Sequence of chain 1.A:
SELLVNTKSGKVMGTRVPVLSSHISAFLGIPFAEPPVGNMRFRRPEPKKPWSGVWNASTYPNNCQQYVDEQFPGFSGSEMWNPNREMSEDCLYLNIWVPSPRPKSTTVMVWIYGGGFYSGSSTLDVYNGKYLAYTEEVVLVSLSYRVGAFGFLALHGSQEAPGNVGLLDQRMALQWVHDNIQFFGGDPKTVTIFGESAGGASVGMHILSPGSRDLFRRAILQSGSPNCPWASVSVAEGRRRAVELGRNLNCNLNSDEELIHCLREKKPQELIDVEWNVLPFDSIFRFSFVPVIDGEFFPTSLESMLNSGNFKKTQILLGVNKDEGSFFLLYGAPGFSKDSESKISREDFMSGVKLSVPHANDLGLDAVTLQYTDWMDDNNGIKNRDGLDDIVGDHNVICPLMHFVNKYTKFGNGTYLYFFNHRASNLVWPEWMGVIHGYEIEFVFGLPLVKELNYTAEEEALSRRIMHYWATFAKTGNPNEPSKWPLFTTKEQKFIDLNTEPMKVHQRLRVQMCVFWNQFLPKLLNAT

Binding-site contacts:
Ligand atom C1 contacts residue ASN59 of chain 1.A at 1.5 Å.
Ligand atom C8 contacts residue ASN59 of chain 1.A at 4.3 Å.
Ligand atom O7 contacts residue ASN59 of chain 1.A at 2.9 Å (h-bond).
Ligand atom O5 contacts residue SER61 of chain 1.A at 4.3 Å.
Ligand atom C5 contacts residue ASN59 of chain 1.A at 3.7 Å.
Ligand atom O5 contacts residue ASN59 of chain 1.A at 2.4 Å (h-bond).
Ligand atom C3 contacts residue ASN59 of chain 1.A at 3.8 Å.
Ligand atom N2 contacts residue ASN59 of chain 1.A at 2.9 Å (h-bond).
Ligand atom N2 contacts residue SER61 of chain 1.A at 4.4 Å.
Ligand atom C2 contacts residue SER61 of chain 1.A at 4.4 Å.
Ligand atom C7 contacts residue ASN59 of chain 1.A at 3.1 Å.
Ligand atom C4 contacts residue ASN59 of chain 1.A at 4.3 Å.
Ligand atom C1 contacts residue SER61 of chain 1.A at 3.5 Å.
Ligand atom C5 contacts residue THR62 of chain 1.A at 4.4 Å.
Ligand atom C2 contacts residue ASN59 of chain 1.A at 2.5 Å.
Ligand atom C5 contacts residue SER61 of chain 1.A at 4.4 Å.
Ligand atom C6 contacts residue THR62 of chain 1.A at 4.3 Å.

This small molecule binds to this protein.
Small molecule (SMILES): CC(=O)N[C@@H]1[C@@H](O)[C@H](O)[C@@H](CO)O[C@H]1O